Sequence of chain 55.B:
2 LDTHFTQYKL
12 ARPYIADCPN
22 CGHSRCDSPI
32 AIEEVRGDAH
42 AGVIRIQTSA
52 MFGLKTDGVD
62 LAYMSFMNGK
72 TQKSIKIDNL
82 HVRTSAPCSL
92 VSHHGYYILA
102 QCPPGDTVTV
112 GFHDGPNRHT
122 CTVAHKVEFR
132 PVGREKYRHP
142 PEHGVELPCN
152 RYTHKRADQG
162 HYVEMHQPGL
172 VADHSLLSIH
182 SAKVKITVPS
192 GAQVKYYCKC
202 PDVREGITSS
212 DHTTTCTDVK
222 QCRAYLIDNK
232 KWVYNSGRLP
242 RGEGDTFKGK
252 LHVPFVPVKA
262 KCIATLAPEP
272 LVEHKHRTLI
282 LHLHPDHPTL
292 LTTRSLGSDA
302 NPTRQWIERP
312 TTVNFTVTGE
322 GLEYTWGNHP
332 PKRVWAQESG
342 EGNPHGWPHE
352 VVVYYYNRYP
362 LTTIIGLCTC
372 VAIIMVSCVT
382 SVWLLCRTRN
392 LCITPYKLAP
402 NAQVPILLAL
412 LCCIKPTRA

Sequence of chain 8.B:
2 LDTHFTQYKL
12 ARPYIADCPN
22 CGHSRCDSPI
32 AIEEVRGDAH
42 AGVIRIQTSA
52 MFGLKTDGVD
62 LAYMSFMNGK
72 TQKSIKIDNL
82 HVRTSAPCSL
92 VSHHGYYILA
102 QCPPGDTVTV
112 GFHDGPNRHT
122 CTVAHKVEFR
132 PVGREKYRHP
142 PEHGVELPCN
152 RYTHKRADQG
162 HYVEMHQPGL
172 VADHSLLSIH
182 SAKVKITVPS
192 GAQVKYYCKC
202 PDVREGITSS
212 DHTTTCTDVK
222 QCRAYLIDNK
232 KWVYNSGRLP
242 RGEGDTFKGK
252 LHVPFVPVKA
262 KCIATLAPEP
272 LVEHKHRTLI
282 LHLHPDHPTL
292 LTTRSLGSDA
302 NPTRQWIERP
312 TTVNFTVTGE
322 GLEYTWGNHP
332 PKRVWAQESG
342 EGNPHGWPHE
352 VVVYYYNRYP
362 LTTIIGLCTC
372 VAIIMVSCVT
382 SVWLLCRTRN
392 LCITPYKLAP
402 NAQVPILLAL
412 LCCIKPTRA

Binding-site contacts:
Ligand atom C2 contacts residue U9A1 of chain 8.I at 1.1 Å.
Ligand atom OBH contacts residue U972 of chain 8.I at 1.0 Å (h-bond).
Ligand atom C4 contacts residue U9A1 of chain 8.I at 0.7 Å.
Ligand atom OBH contacts residue U9A1 of chain 56.I at 1.4 Å (h-bond).
Ligand atom OBI contacts residue U9A1 of chain 56.I at 0.9 Å (h-bond).
Ligand atom O5 contacts residue U9A1 of chain 8.I at 1.7 Å (h-bond).
Ligand atom C1 contacts residue U9A1 of chain 8.I at 0.3 Å.
Ligand atom N2 contacts residue U9A1 of chain 8.I at 1.4 Å (h-bond).
Ligand atom SBB contacts residue U9A1 of chain 8.I at 1.2 Å.
Ligand atom C2 contacts residue U972 of chain 56.I at 1.2 Å.
Ligand atom O3 contacts residue U9A1 of chain 8.I at 0.8 Å (h-bond).
Ligand atom OBF contacts residue U9A1 of chain 56.I at 1.5 Å.
Ligand atom OBE contacts residue U9A1 of chain 56.I at 1.6 Å (h-bond).
Ligand atom C1 contacts residue U972 of chain 56.I at 1.2 Å.
Ligand atom O2 contacts residue U9A1 of chain 8.I at 0.5 Å (h-bond).
Ligand atom SBG contacts residue U9A1 of chain 56.I at 0.3 Å.
Ligand atom C3 contacts residue U9A1 of chain 8.I at 0.4 Å.
Ligand atom SBG contacts residue U972 of chain 8.I at 1.1 Å (h-bond).
Ligand atom OAF contacts residue U972 of chain 56.I at 0.1 Å (h-bond).
Ligand atom O1 contacts residue U972 of chain 56.I at 1.0 Å (h-bond).
Ligand atom O4 contacts residue U9A1 of chain 56.I at 0.7 Å.
Ligand atom OBA contacts residue U9A1 of chain 56.I at 1.0 Å (h-bond).
Ligand atom OBI contacts residue U972 of chain 8.I at 1.6 Å (h-bond).
Ligand atom O5B contacts residue U9A1 of chain 56.I at 1.3 Å.
Ligand atom O1 contacts residue U9A1 of chain 8.I at 0.9 Å (h-bond).
Ligand atom O4 contacts residue U9A1 of chain 8.I at 1.3 Å.
Ligand atom C3 contacts residue U9A1 of chain 56.I at 1.3 Å.
Ligand atom C5 contacts residue U9A1 of chain 56.I at 0.4 Å.
Ligand atom O3 contacts residue U9A1 of chain 56.I at 1.5 Å (h-bond).
Ligand atom C4 contacts residue U9A1 of chain 56.I at 0.9 Å.
Ligand atom C2 contacts residue U9A1 of chain 8.I at 1.3 Å.
Ligand atom C5 contacts residue U9A1 of chain 8.I at 1.6 Å.
Ligand atom SBB contacts residue U9A1 of chain 56.I at 1.1 Å (h-bond).
Ligand atom OBA contacts residue U9A1 of chain 8.I at 1.0 Å (h-bond).
Ligand atom OBC contacts residue U9A1 of chain 8.I at 0.1 Å (h-bond).
Ligand atom O5B contacts residue U972 of chain 8.I at 1.6 Å (h-bond).
Ligand atom N2 contacts residue U972 of chain 56.I at 0.5 Å (h-bond).
Ligand atom SAG contacts residue U972 of chain 56.I at 1.4 Å (h-bond).
Ligand atom O5 contacts residue U9A1 of chain 56.I at 0.8 Å (h-bond).
Ligand atom O5B contacts residue U9A1 of chain 8.I at 1.5 Å (h-bond).

Sequence of chain 56.B:
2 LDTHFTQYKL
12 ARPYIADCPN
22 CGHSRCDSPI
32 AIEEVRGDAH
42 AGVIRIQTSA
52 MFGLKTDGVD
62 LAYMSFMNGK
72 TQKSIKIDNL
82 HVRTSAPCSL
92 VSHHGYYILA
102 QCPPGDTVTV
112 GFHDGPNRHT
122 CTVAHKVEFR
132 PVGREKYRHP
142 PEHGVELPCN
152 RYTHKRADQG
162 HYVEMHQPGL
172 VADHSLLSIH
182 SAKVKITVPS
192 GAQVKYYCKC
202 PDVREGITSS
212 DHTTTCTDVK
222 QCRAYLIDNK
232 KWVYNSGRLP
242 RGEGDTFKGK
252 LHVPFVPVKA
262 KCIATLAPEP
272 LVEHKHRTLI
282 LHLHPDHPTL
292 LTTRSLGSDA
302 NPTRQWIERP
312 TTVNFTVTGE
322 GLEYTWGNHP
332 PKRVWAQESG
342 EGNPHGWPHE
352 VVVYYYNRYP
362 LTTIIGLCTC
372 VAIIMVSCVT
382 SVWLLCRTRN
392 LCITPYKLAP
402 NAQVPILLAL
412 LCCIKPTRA

This protein binds this small molecule.
Small molecule (SMILES): O=C(O)[C@@H]1O[C@H](O[C@H]2[C@@H](OS(=O)(=O)O)O[C@@H](O)[C@H](NS(=O)(=O)O)[C@H]2O)[C@@H](OS(=O)(=O)O)[C@H](O)[C@@H]1O